This protein binds this small molecule.
Small molecule (SMILES): CC[C@H](C)[C@H](NC(=O)[C@H](C)NC(=O)[C@H](CO)NC(=O)[C@H](CO)NC(=O)[C@H](Cc1ccccc1)NC(=O)[C@H](Cc1ccccc1)NC(=O)[C@H](C)NC(=O)[C@H](CC(C)C)NC(=O)[C@@H]1CCCN1C(=O)[C@H](CC(=O)O)NC(=O)[C@H](C)NC(=O)[C@@H]1CCCN1)C(=O)N[C@@H](CCCCN)C(=O)NCC(=O)NCC(=O)NCC(=O)NCC(=O)N[C@@H](CO)C(=O)N[C@@H](CC(C)C)C(=O)N[C@H](C=O)C(C)C

Sequence of chain 1.D:
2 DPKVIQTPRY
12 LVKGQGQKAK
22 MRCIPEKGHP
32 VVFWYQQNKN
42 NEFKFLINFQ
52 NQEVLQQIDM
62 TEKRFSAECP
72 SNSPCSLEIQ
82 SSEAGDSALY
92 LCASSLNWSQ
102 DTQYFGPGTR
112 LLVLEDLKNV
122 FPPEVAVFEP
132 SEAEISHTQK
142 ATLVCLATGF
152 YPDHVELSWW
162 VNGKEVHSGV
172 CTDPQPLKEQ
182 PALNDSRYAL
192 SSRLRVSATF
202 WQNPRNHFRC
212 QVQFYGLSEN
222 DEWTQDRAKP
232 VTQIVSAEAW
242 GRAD

Sequence of chain 1.B:
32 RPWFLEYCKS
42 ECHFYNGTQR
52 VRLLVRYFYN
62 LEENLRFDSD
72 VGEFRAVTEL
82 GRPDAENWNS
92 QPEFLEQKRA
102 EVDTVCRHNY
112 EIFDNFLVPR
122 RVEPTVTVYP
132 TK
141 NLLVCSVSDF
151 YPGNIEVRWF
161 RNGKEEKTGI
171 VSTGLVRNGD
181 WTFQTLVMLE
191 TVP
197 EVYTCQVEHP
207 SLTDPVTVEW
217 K

Sequence of chain 1.A:
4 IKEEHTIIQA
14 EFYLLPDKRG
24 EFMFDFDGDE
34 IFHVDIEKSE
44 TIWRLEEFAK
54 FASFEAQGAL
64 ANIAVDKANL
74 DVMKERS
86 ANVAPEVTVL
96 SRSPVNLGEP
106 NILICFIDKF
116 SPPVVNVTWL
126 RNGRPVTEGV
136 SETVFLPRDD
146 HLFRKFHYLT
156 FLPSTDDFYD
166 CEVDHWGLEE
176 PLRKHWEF

Sequence of chain 1.C:
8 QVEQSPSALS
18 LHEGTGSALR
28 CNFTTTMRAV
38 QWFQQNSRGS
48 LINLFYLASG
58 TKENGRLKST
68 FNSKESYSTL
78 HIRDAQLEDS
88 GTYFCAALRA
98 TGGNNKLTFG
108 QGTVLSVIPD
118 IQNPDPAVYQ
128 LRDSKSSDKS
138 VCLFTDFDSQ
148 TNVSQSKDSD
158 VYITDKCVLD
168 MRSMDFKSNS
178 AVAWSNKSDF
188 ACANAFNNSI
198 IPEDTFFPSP

Binding-site contacts:
Ligand atom CD2 contacts residue GLN12 of chain 1.A at 3.4 Å.
Ligand atom CB contacts residue SER100 of chain 1.D at 3.2 Å.
Ligand atom CA contacts residue SER56 of chain 1.A at 3.4 Å.
Ligand atom O contacts residue ASN110 of chain 1.B at 2.8 Å (h-bond).
Ligand atom OG contacts residue TRP99 of chain 1.D at 3.3 Å.
Ligand atom CG contacts residue ASN72 of chain 1.A at 3.2 Å.
Ligand atom O contacts residue TRP89 of chain 1.B at 3.1 Å (h-bond).
Ligand atom OG contacts residue VAL68 of chain 1.A at 3.3 Å.
Ligand atom O contacts residue ILE113 of chain 1.B at 3.3 Å.
Ligand atom CB contacts residue PHE95 of chain 1.B at 3.5 Å (hydrophobic).
Ligand atom N contacts residue ASN72 of chain 1.A at 3.1 Å (h-bond).
Ligand atom CE1 contacts residue GLY99 of chain 1.C at 3.5 Å.
Ligand atom O contacts residue ASN72 of chain 1.A at 2.7 Å (h-bond).
Ligand atom O contacts residue GLN101 of chain 1.D at 2.9 Å (h-bond).
Ligand atom N contacts residue PHE54 of chain 1.A at 3.0 Å (h-bond).
Ligand atom OG contacts residue SER100 of chain 1.D at 2.8 Å (h-bond).
Ligand atom C contacts residue ARG35 of chain 1.C at 3.4 Å.
Ligand atom O contacts residue GLN12 of chain 1.A at 2.9 Å (h-bond).
Ligand atom CD1 contacts residue GLU102 of chain 1.B at 3.3 Å.
Ligand atom CB contacts residue HIS109 of chain 1.B at 3.5 Å.
Ligand atom N contacts residue ASN65 of chain 1.A at 3.3 Å (h-bond).
Ligand atom O contacts residue SER56 of chain 1.A at 3.2 Å (h-bond).
Ligand atom CB contacts residue GLN12 of chain 1.A at 3.4 Å.
Ligand atom O contacts residue ALA55 of chain 1.A at 3.2 Å.
Ligand atom O contacts residue VAL75 of chain 1.A at 3.5 Å.
Ligand atom O contacts residue ARG35 of chain 1.C at 2.2 Å (salt-bridge).
Ligand atom N contacts residue ASN110 of chain 1.B at 2.8 Å (h-bond).
Ligand atom N contacts residue ALA97 of chain 1.C at 3.4 Å (h-bond).
Ligand atom CB contacts residue ASP85 of chain 1.B at 3.1 Å.
Ligand atom OG contacts residue ASN65 of chain 1.A at 3.1 Å.
Ligand atom CB contacts residue ALA97 of chain 1.C at 3.4 Å (hydrophobic).
Ligand atom O contacts residue THR98 of chain 1.C at 3.5 Å.
Ligand atom O contacts residue HIS109 of chain 1.B at 3.2 Å (h-bond).
Ligand atom N contacts residue GLN12 of chain 1.A at 2.8 Å (h-bond).
Ligand atom NZ contacts residue GLU37 of chain 1.B at 3.1 Å (salt-bridge).
Ligand atom N contacts residue ARG79 of chain 1.A at 3.0 Å (salt-bridge).
Ligand atom N contacts residue SER56 of chain 1.A at 2.7 Å (h-bond).
Ligand atom O contacts residue ASN65 of chain 1.A at 2.6 Å (h-bond).
Ligand atom O contacts residue ARG79 of chain 1.A at 3.1 Å (salt-bridge).
Ligand atom CA contacts residue ALA97 of chain 1.C at 3.2 Å (hydrophobic).